Binding-site contacts:
Ligand atom N2 contacts residue ASN280 of chain 16.E at 2.9 Å (h-bond).
Ligand atom C3 contacts residue ASN280 of chain 16.E at 3.8 Å.
Ligand atom C4 contacts residue ASN280 of chain 16.E at 4.2 Å.
Ligand atom C5 contacts residue ASN280 of chain 16.E at 3.7 Å.
Ligand atom C8 contacts residue ARG324 of chain 16.E at 4.2 Å.
Ligand atom O7 contacts residue ASN280 of chain 16.E at 4.4 Å.
Ligand atom C2 contacts residue ASN280 of chain 16.E at 2.5 Å.
Ligand atom O5 contacts residue ASN280 of chain 16.E at 2.4 Å (h-bond).
Ligand atom C8 contacts residue GLY296 of chain 16.E at 4.4 Å.
Ligand atom C1 contacts residue ASN280 of chain 16.E at 1.4 Å.
Ligand atom C7 contacts residue ASN280 of chain 16.E at 3.9 Å.

Sequence of chain 16.E:
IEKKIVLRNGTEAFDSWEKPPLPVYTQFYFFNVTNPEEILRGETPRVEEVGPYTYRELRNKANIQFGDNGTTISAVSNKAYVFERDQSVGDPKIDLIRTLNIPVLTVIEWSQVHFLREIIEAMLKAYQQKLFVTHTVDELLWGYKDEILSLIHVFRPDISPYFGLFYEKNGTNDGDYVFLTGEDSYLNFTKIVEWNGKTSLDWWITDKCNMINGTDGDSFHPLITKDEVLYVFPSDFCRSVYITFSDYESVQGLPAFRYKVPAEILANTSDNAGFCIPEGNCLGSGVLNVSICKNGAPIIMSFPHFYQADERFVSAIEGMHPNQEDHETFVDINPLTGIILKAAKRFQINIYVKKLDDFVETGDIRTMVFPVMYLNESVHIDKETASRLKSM

The small molecule below binds the protein below.
Small molecule (SMILES): CC(=O)N[C@H]1[C@H](O[C@H]2[C@H](O)[C@@H](NC(C)=O)CO[C@@H]2CO)O[C@H](CO)[C@@H](O)[C@@H]1O